A protein and the small-molecule ligand that binds it are described below.
Small molecule (SMILES): CC(=O)N[C@@H]1[C@@H](O)[C@H](O)[C@@H](CO)O[C@H]1O

Sequence of chain 1.E:
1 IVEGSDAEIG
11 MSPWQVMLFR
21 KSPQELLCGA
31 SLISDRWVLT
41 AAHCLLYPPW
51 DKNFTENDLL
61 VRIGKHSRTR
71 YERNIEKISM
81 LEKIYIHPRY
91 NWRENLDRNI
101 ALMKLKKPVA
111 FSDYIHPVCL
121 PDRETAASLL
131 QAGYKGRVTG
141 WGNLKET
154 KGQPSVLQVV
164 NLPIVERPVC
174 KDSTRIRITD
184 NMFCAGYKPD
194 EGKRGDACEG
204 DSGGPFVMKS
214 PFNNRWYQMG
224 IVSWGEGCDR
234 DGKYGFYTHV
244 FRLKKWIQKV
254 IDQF

Binding-site contacts:
Ligand atom C4 contacts residue ASN53 of chain 1.E at 4.4 Å.
Ligand atom N2 contacts residue ASN53 of chain 1.E at 2.8 Å (h-bond).
Ligand atom C3 contacts residue ASN53 of chain 1.E at 3.9 Å.
Ligand atom C7 contacts residue ASN53 of chain 1.E at 4.0 Å.
Ligand atom O5 contacts residue ASN53 of chain 1.E at 2.5 Å (h-bond).
Ligand atom C7 contacts residue LEU46 of chain 1.E at 4.4 Å (hydrophobic).
Ligand atom C6 contacts residue THR55 of chain 1.E at 4.2 Å.
Ligand atom C8 contacts residue LEU46 of chain 1.E at 3.6 Å (hydrophobic).
Ligand atom N2 contacts residue LEU46 of chain 1.E at 4.2 Å.
Ligand atom C2 contacts residue ASN53 of chain 1.E at 2.6 Å.
Ligand atom C5 contacts residue ASN53 of chain 1.E at 3.7 Å.
Ligand atom C1 contacts residue ASN53 of chain 1.E at 1.5 Å.